Sequence of chain 1.B:
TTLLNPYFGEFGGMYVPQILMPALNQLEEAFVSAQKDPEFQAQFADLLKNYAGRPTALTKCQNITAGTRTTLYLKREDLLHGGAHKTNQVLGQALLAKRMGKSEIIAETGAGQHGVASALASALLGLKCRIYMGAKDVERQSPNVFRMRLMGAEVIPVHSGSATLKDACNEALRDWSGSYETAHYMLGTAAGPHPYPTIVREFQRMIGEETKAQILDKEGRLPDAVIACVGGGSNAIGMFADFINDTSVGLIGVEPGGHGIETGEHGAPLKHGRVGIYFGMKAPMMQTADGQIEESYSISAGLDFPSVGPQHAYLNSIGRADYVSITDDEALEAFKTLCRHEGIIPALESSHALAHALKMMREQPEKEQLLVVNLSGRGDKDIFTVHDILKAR

The protein below binds the small molecule below.
Small molecule (SMILES): [H]/N=C(\CO)C(=O)O

Binding-site contacts:
Ligand atom O contacts residue GLY112 of chain 1.B at 3.2 Å (h-bond).
Ligand atom CA contacts residue LYS86 of chain 1.B at 3.7 Å.
Ligand atom C contacts residue ALA111 of chain 1.B at 3.4 Å (hydrophobic).
Ligand atom C contacts residue GLY110 of chain 1.B at 3.6 Å.
Ligand atom CA contacts residue GLY110 of chain 1.B at 4.2 Å.
Ligand atom C contacts residue THR109 of chain 1.B at 3.4 Å.
Ligand atom C contacts residue LYS86 of chain 1.B at 4.3 Å.
Ligand atom N contacts residue LYS86 of chain 1.B at 3.4 Å.
Ligand atom N contacts residue IDM1 of chain 1.J at 3.3 Å (h-bond).
Ligand atom O contacts residue THR109 of chain 1.B at 3.6 Å (h-bond).
Ligand atom OXT contacts residue ALA111 of chain 1.B at 3.6 Å.
Ligand atom OXT contacts residue GLU108 of chain 1.B at 4.3 Å.
Ligand atom OXT contacts residue GLN113 of chain 1.B at 4.3 Å.
Ligand atom OXT contacts residue HIS114 of chain 1.B at 3.4 Å.
Ligand atom OXT contacts residue IDM1 of chain 1.J at 3.1 Å.
Ligand atom C contacts residue HIS114 of chain 1.B at 3.5 Å.
Ligand atom C contacts residue GLY112 of chain 1.B at 3.7 Å.
Ligand atom O contacts residue ALA111 of chain 1.B at 3.3 Å.
Ligand atom OXT contacts residue THR109 of chain 1.B at 2.6 Å (h-bond).
Ligand atom OXT contacts residue GLY112 of chain 1.B at 3.8 Å.
Ligand atom O contacts residue PLP1 of chain 1.H at 3.5 Å (h-bond).
Ligand atom C contacts residue GLN113 of chain 1.B at 3.8 Å.
Ligand atom CB contacts residue LEU165 of chain 1.B at 3.7 Å (hydrophobic).
Ligand atom CB contacts residue LYS86 of chain 1.B at 4.1 Å.
Ligand atom CA contacts residue IDM1 of chain 1.J at 2.5 Å.
Ligand atom C contacts residue PLP1 of chain 1.H at 3.8 Å.
Ligand atom CB contacts residue IDM1 of chain 1.J at 1.5 Å.
Ligand atom N contacts residue ALA111 of chain 1.B at 3.5 Å.
Ligand atom OXT contacts residue GLY110 of chain 1.B at 2.8 Å (h-bond).
Ligand atom CB contacts residue GLY110 of chain 1.B at 4.1 Å.
Ligand atom CA contacts residue GLY302 of chain 1.B at 4.0 Å.
Ligand atom O contacts residue HIS114 of chain 1.B at 2.8 Å (h-bond).
Ligand atom N contacts residue PLP1 of chain 1.H at 1.4 Å.
Ligand atom C contacts residue IDM1 of chain 1.J at 3.5 Å.
Ligand atom CA contacts residue ALA111 of chain 1.B at 3.7 Å (hydrophobic).
Ligand atom O contacts residue GLN113 of chain 1.B at 2.8 Å (h-bond).
Ligand atom CB contacts residue GLY302 of chain 1.B at 4.0 Å.
Ligand atom CB contacts residue PLP1 of chain 1.H at 3.1 Å.
Ligand atom CA contacts residue PLP1 of chain 1.H at 2.5 Å.
Ligand atom N contacts residue GLY302 of chain 1.B at 3.6 Å.